Sequence of chain 1.B:
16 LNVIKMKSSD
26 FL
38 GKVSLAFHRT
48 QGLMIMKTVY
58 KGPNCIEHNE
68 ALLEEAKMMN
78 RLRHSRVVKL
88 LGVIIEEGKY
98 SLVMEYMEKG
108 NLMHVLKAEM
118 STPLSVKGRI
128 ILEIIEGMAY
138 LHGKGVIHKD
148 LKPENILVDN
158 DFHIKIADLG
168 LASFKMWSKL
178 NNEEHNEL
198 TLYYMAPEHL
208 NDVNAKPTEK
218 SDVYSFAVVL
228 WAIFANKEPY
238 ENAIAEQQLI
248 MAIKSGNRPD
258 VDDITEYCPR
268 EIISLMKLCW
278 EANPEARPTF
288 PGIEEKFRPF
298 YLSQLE

Binding-site contacts:
Ligand atom F01 contacts residue ILE163 of chain 1.B at 3.1 Å.
Ligand atom C17 contacts residue ASP165 of chain 1.B at 3.2 Å.
Ligand atom F05 contacts residue SER170 of chain 1.B at 3.5 Å.
Ligand atom F01 contacts residue ALA164 of chain 1.B at 3.5 Å.
Ligand atom C18 contacts residue ASP165 of chain 1.B at 3.8 Å.
Ligand atom C26 contacts residue MET101 of chain 1.B at 3.3 Å (hydrophobic).
Ligand atom C24 contacts residue MET101 of chain 1.B at 3.6 Å (hydrophobic).
Ligand atom C08 contacts residue ILE163 of chain 1.B at 3.3 Å (hydrophobic).
Ligand atom O15 contacts residue ALA164 of chain 1.B at 3.5 Å.
Ligand atom C11 contacts residue MET76 of chain 1.B at 3.4 Å (hydrophobic).
Ligand atom N27 contacts residue MET101 of chain 1.B at 3.5 Å.
Ligand atom C23 contacts residue LEU166 of chain 1.B at 3.7 Å (hydrophobic).
Ligand atom F01 contacts residue HIS145 of chain 1.B at 3.1 Å.
Ligand atom N25 contacts residue LYS54 of chain 1.B at 3.4 Å.
Ligand atom C09 contacts residue VAL85 of chain 1.B at 3.2 Å (hydrophobic).
Ligand atom O15 contacts residue ASP165 of chain 1.B at 2.9 Å (salt-bridge).
Ligand atom N13 contacts residue VAL85 of chain 1.B at 3.7 Å.
Ligand atom C23 contacts residue MET101 of chain 1.B at 3.7 Å (hydrophobic).
Ligand atom N12 contacts residue VAL85 of chain 1.B at 3.8 Å.
Ligand atom C20 contacts residue MET101 of chain 1.B at 3.7 Å (hydrophobic).
Ligand atom C26 contacts residue LYS54 of chain 1.B at 3.7 Å.
Ligand atom C11 contacts residue VAL85 of chain 1.B at 3.1 Å (hydrophobic).
Ligand atom C28 contacts residue VAL40 of chain 1.B at 3.7 Å (hydrophobic).
Ligand atom C10 contacts residue VAL84 of chain 1.B at 3.7 Å (hydrophobic).
Ligand atom C26 contacts residue LEU99 of chain 1.B at 3.4 Å (hydrophobic).
Ligand atom F05 contacts residue MET76 of chain 1.B at 3.6 Å.
Ligand atom N27 contacts residue LEU99 of chain 1.B at 3.5 Å.
Ligand atom C18 contacts residue LEU168 of chain 1.B at 3.4 Å (hydrophobic).
Ligand atom F01 contacts residue LEU138 of chain 1.B at 3.4 Å.
Ligand atom C10 contacts residue VAL85 of chain 1.B at 2.9 Å (hydrophobic).
Ligand atom C28 contacts residue LEU166 of chain 1.B at 3.5 Å (hydrophobic).
Ligand atom N29 contacts residue LEU166 of chain 1.B at 3.6 Å.
Ligand atom C03 contacts residue ASP165 of chain 1.B at 3.7 Å.
Ligand atom C24 contacts residue LYS54 of chain 1.B at 3.8 Å.
Ligand atom C20 contacts residue LEU87 of chain 1.B at 3.1 Å (hydrophobic).
Ligand atom C16 contacts residue PHE171 of chain 1.B at 3.7 Å (hydrophobic).
Ligand atom N29 contacts residue VAL40 of chain 1.B at 3.1 Å.
Ligand atom C21 contacts residue MET101 of chain 1.B at 3.8 Å (hydrophobic).
Ligand atom C17 contacts residue PHE171 of chain 1.B at 3.8 Å (hydrophobic).
Ligand atom N25 contacts residue MET101 of chain 1.B at 3.6 Å.

This protein binds this small molecule.
Small molecule (SMILES): N#Cc1cc(N2CCC(C(=O)N3NCC[C@H]3c3cc(F)cc(F)c3)CC2)ncn1